Sequence of chain 1.A:
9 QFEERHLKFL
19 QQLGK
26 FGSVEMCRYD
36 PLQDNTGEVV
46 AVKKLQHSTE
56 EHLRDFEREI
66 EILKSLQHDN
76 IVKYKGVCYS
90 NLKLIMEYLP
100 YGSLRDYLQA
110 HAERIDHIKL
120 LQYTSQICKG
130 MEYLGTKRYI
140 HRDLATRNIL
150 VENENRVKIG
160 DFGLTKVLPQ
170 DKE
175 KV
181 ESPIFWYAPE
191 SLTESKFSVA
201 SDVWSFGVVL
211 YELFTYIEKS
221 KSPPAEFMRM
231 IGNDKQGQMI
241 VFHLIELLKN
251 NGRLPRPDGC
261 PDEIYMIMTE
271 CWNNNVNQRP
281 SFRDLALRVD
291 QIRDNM

This protein binds this small molecule.
Small molecule (SMILES): Cc1cc(Nc2nc(N[C@@H](C)c3ncc(F)cn3)ncc2Cl)[nH]n1

Binding-site contacts:
Ligand atom N7 contacts residue LEU98 of chain 1.A at 3.3 Å (h-bond).
Ligand atom N11 contacts residue LEU21 of chain 1.A at 3.7 Å.
Ligand atom C1 contacts residue ALA46 of chain 1.A at 3.7 Å (hydrophobic).
Ligand atom F23 contacts residue ASP160 of chain 1.A at 3.9 Å.
Ligand atom C3 contacts residue LEU149 of chain 1.A at 3.6 Å (hydrophobic).
Ligand atom N6 contacts residue GLU96 of chain 1.A at 2.9 Å (salt-bridge).
Ligand atom C20 contacts residue ARG146 of chain 1.A at 3.9 Å.
Ligand atom N6 contacts residue LEU149 of chain 1.A at 3.7 Å.
Ligand atom C8 contacts residue LEU21 of chain 1.A at 3.9 Å (hydrophobic).
Ligand atom CL2 contacts residue LEU98 of chain 1.A at 3.2 Å.
Ligand atom N6 contacts residue LEU98 of chain 1.A at 3.6 Å (h-bond).
Ligand atom F23 contacts residue ILE148 of chain 1.A at 3.9 Å.
Ligand atom C2 contacts residue ALA46 of chain 1.A at 3.5 Å (hydrophobic).
Ligand atom C16 contacts residue VAL29 of chain 1.A at 3.6 Å (hydrophobic).
Ligand atom C9 contacts residue GLY101 of chain 1.A at 3.6 Å.
Ligand atom N5 contacts residue TYR97 of chain 1.A at 3.5 Å.
Ligand atom C10 contacts residue GLY101 of chain 1.A at 3.6 Å.
Ligand atom F23 contacts residue LEU149 of chain 1.A at 3.6 Å.
Ligand atom N22 contacts residue LEU149 of chain 1.A at 3.9 Å.
Ligand atom F23 contacts residue ARG146 of chain 1.A at 3.8 Å.
Ligand atom F23 contacts residue ASN147 of chain 1.A at 3.2 Å.
Ligand atom C2 contacts residue LEU149 of chain 1.A at 3.5 Å (hydrophobic).
Ligand atom N5 contacts residue LEU98 of chain 1.A at 2.8 Å (h-bond).
Ligand atom C1 contacts residue LEU149 of chain 1.A at 3.9 Å (hydrophobic).
Ligand atom C19 contacts residue GLY159 of chain 1.A at 3.5 Å.
Ligand atom C1 contacts residue MET95 of chain 1.A at 3.7 Å (hydrophobic).
Ligand atom CL2 contacts residue GLY101 of chain 1.A at 3.5 Å.
Ligand atom N14 contacts residue LEU21 of chain 1.A at 3.5 Å (h-bond).
Ligand atom CL2 contacts residue TYR97 of chain 1.A at 3.4 Å.
Ligand atom N6 contacts residue ALA46 of chain 1.A at 3.4 Å.
Ligand atom C20 contacts residue LEU149 of chain 1.A at 3.6 Å (hydrophobic).
Ligand atom C21 contacts residue LEU149 of chain 1.A at 3.5 Å (hydrophobic).
Ligand atom N5 contacts residue GLU96 of chain 1.A at 3.6 Å.
Ligand atom N7 contacts residue TYR97 of chain 1.A at 3.8 Å.
Ligand atom N6 contacts residue TYR97 of chain 1.A at 3.8 Å.
Ligand atom F23 contacts residue GLY159 of chain 1.A at 3.5 Å.
Ligand atom CL2 contacts residue PRO99 of chain 1.A at 3.8 Å.
Ligand atom C12 contacts residue LEU21 of chain 1.A at 3.8 Å (hydrophobic).
Ligand atom C21 contacts residue ARG146 of chain 1.A at 3.3 Å.
Ligand atom C4 contacts residue LEU98 of chain 1.A at 3.9 Å (hydrophobic).